Sequence of chain 34.F:
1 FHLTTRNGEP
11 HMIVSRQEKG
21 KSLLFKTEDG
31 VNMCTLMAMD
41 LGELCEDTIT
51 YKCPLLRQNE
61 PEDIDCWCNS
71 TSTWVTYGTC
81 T

Binding-site contacts:
Ligand atom O2 contacts residue HIS2 of chain 34.F at 3.4 Å (h-bond).
Ligand atom O6 contacts residue NAG1 of chain 34.Z at 4.5 Å.
Ligand atom O3 contacts residue BMA1 of chain 34.BA at 1.1 Å.
Ligand atom C4 contacts residue BMA1 of chain 34.BA at 3.6 Å.
Ligand atom O5 contacts residue NAG1 of chain 34.Z at 2.5 Å (h-bond).
Ligand atom O2 contacts residue BMA1 of chain 34.BA at 3.0 Å (h-bond).
Ligand atom O2 contacts residue NAG1 of chain 34.Z at 3.4 Å (h-bond).
Ligand atom C1 contacts residue NAG1 of chain 34.Z at 1.7 Å.
Ligand atom C3 contacts residue BMA1 of chain 34.BA at 2.5 Å.
Ligand atom C3 contacts residue NAG1 of chain 34.Z at 4.1 Å.
Ligand atom C2 contacts residue HIS2 of chain 34.F at 4.5 Å.
Ligand atom C2 contacts residue BMA1 of chain 34.BA at 3.2 Å.
Ligand atom C5 contacts residue NAG1 of chain 34.Z at 3.8 Å.
Ligand atom O4 contacts residue BMA1 of chain 34.BA at 4.0 Å.
Ligand atom C2 contacts residue NAG1 of chain 34.Z at 2.9 Å.

This small molecule binds to this protein.
Small molecule (SMILES): OC[C@H]1O[C@@H](O)[C@@H](O)[C@@H](O)[C@@H]1O